Sequence of chain 2.A:
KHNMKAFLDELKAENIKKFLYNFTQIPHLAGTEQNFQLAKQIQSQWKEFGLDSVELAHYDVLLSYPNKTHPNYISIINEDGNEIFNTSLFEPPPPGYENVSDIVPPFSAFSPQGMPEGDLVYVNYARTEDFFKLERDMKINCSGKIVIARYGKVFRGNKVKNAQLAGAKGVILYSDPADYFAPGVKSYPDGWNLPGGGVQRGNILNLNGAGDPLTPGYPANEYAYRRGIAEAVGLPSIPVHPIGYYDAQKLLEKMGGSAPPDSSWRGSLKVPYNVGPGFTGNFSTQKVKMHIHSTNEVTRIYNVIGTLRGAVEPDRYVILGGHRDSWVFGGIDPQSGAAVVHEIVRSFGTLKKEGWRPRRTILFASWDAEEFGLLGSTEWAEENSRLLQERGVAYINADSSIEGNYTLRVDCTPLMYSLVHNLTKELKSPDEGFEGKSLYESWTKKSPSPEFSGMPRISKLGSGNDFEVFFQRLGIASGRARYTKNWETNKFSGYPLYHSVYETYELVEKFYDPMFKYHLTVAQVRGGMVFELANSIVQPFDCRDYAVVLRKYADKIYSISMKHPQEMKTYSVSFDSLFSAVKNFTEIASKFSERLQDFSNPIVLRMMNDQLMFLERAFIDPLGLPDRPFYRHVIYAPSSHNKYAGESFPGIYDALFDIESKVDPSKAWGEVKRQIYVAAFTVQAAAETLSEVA

Binding-site contacts:
Ligand atom C1 contacts residue SER593 of chain 1.A at 3.6 Å.
Ligand atom C8 contacts residue ALA594 of chain 1.A at 3.9 Å (hydrophobic).
Ligand atom O2 contacts residue ARG313 of chain 2.A at 3.5 Å (salt-bridge).
Ligand atom O5 contacts residue HIS71 of chain 2.A at 3.5 Å.
Ligand atom C3 contacts residue ASN597 of chain 1.A at 3.7 Å.
Ligand atom O3 contacts residue GLU235 of chain 2.A at 3.9 Å.
Ligand atom O6 contacts residue GLU235 of chain 2.A at 3.3 Å.
Ligand atom O2 contacts residue HIS71 of chain 2.A at 2.9 Å (h-bond).
Ligand atom C2 contacts residue GLU235 of chain 2.A at 3.0 Å.
Ligand atom C3 contacts residue GLU235 of chain 2.A at 4.0 Å.
Ligand atom C7 contacts residue SER593 of chain 1.A at 4.0 Å.
Ligand atom O7 contacts residue GLN699 of chain 1.A at 3.3 Å.
Ligand atom C5 contacts residue ASN597 of chain 1.A at 3.5 Å.
Ligand atom C8 contacts residue TYR236 of chain 2.A at 3.6 Å (hydrophobic).
Ligand atom C7 contacts residue GLN699 of chain 1.A at 3.4 Å.
Ligand atom O4 contacts residue GLU235 of chain 2.A at 3.3 Å (salt-bridge).
Ligand atom O4 contacts residue GLU235 of chain 2.A at 3.7 Å.
Ligand atom N2 contacts residue ASN597 of chain 1.A at 2.9 Å (h-bond).
Ligand atom N2 contacts residue SER593 of chain 1.A at 3.0 Å (h-bond).
Ligand atom C2 contacts residue SER593 of chain 1.A at 3.7 Å.
Ligand atom C2 contacts residue ASN597 of chain 1.A at 2.4 Å.
Ligand atom C6 contacts residue GLU235 of chain 2.A at 3.9 Å.
Ligand atom C1 contacts residue GLU235 of chain 2.A at 3.7 Å.
Ligand atom N2 contacts residue GLN699 of chain 1.A at 3.6 Å.
Ligand atom C3 contacts residue ARG313 of chain 2.A at 3.7 Å.
Ligand atom C8 contacts residue SER590 of chain 1.A at 3.5 Å.
Ligand atom C7 contacts residue ASN597 of chain 1.A at 3.8 Å.
Ligand atom C6 contacts residue HIS71 of chain 2.A at 4.0 Å.
Ligand atom O2 contacts residue GLU235 of chain 2.A at 2.0 Å (salt-bridge).
Ligand atom O4 contacts residue ARG313 of chain 2.A at 3.9 Å.
Ligand atom C5 contacts residue GLU235 of chain 2.A at 4.0 Å.
Ligand atom C1 contacts residue GLN699 of chain 1.A at 3.9 Å.
Ligand atom C4 contacts residue ARG313 of chain 2.A at 3.6 Å.
Ligand atom C1 contacts residue ASN597 of chain 1.A at 1.4 Å.
Ligand atom O3 contacts residue ARG313 of chain 2.A at 3.1 Å (salt-bridge).
Ligand atom C2 contacts residue ARG313 of chain 2.A at 3.8 Å.
Ligand atom C3 contacts residue ARG313 of chain 2.A at 3.8 Å.
Ligand atom C2 contacts residue GLN699 of chain 1.A at 3.7 Å.
Ligand atom O5 contacts residue ASN597 of chain 1.A at 2.2 Å (h-bond).
Ligand atom C8 contacts residue SER593 of chain 1.A at 4.0 Å.

Sequence of chain 1.A:
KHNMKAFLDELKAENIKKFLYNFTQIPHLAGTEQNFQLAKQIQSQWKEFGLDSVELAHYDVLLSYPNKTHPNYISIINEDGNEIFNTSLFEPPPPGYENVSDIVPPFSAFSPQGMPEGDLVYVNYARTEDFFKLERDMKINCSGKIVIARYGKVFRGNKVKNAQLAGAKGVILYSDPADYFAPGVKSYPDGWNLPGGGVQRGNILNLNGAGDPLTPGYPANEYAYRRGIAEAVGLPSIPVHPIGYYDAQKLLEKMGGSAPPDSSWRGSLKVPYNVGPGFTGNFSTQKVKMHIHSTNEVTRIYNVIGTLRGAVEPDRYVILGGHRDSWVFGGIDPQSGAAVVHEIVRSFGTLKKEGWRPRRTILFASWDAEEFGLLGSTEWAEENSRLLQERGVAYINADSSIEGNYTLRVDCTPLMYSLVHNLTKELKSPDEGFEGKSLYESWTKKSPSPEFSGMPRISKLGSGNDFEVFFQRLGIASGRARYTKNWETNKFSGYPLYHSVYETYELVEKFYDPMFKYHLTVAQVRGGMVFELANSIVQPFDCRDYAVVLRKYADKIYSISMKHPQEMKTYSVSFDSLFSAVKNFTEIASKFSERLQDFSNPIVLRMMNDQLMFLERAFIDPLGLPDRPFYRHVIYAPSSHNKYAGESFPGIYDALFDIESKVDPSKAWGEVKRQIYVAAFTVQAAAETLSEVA

This small molecule binds to this protein.
Small molecule (SMILES): CC(=O)N[C@H]1[C@H](O[C@H]2[C@H](O)[C@@H](NC(C)=O)CO[C@@H]2CO)O[C@H](CO)[C@@H](O[C@@H]2O[C@H](CO)[C@@H](O)[C@H](O[C@H]3O[C@H](CO)[C@@H](O)[C@H](O)[C@@H]3O)[C@@H]2O)[C@@H]1O